Binding-site contacts:
Ligand atom C1 contacts residue ASN61 of chain 1.C at 1.5 Å.
Ligand atom C3 contacts residue ASN61 of chain 1.C at 3.9 Å.
Ligand atom C4 contacts residue ASN61 of chain 1.C at 4.3 Å.
Ligand atom O7 contacts residue ASN61 of chain 1.C at 3.9 Å.
Ligand atom O7 contacts residue PHE59 of chain 1.C at 4.5 Å.
Ligand atom C2 contacts residue ASN61 of chain 1.C at 2.6 Å.
Ligand atom C5 contacts residue ASN61 of chain 1.C at 3.7 Å.
Ligand atom N2 contacts residue ASN61 of chain 1.C at 2.9 Å (h-bond).
Ligand atom C7 contacts residue ASN61 of chain 1.C at 3.9 Å.
Ligand atom O5 contacts residue ASN61 of chain 1.C at 2.5 Å (h-bond).

Sequence of chain 1.C:
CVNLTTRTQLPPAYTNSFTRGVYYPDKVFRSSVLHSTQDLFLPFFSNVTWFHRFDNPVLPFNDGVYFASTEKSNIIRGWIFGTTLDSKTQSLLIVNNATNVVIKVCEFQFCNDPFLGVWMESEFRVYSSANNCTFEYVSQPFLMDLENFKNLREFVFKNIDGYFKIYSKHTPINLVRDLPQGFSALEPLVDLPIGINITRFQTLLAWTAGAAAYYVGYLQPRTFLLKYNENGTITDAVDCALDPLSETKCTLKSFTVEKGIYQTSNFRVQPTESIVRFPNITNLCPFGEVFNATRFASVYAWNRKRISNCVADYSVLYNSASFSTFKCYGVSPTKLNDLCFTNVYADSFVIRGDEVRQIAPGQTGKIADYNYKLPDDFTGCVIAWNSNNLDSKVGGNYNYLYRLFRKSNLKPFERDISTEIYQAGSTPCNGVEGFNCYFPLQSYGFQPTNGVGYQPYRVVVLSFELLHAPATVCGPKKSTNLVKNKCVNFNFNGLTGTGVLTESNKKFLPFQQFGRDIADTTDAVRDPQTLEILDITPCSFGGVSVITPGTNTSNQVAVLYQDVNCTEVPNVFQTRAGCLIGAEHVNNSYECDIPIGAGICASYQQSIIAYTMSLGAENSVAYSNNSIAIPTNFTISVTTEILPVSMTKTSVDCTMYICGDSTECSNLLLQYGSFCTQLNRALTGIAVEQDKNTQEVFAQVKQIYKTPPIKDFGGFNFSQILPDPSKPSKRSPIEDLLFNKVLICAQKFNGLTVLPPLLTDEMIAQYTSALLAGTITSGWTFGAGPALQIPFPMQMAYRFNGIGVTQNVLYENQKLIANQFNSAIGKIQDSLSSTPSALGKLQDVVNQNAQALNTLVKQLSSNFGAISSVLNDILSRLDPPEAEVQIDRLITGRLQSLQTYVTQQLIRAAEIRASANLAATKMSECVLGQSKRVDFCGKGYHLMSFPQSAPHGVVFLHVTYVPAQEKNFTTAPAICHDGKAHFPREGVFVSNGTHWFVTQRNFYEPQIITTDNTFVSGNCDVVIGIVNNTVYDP

The small molecule below binds the protein below.
Small molecule (SMILES): CC(=O)N[C@@H]1[C@@H](O)[C@H](O)[C@@H](CO)O[C@H]1O